Sequence of chain 1.C:
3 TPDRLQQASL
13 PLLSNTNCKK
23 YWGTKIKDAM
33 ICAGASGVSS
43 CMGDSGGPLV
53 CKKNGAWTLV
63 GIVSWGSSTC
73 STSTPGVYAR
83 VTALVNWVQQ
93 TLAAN

Binding-site contacts:
Ligand atom CB contacts residue PRO2 of chain 1.E at 1.3 Å (hydrophobic).
Ligand atom CD1 contacts residue TYR5 of chain 1.E at 0.2 Å (hydrophobic).
Ligand atom CA contacts residue VAL4 of chain 1.E at 1.2 Å (hydrophobic).
Ligand atom C contacts residue PRO2 of chain 1.E at 1.5 Å (hydrophobic).
Ligand atom O contacts residue TYR5 of chain 1.E at 1.4 Å (h-bond).
Ligand atom CG contacts residue VAL4 of chain 1.E at 1.2 Å (hydrophobic).
Ligand atom C contacts residue GLY3 of chain 1.E at 1.2 Å.
Ligand atom N contacts residue VAL4 of chain 1.E at 2.0 Å.
Ligand atom C contacts residue VAL4 of chain 1.E at 0.5 Å (hydrophobic).
Ligand atom CA contacts residue GLY3 of chain 1.E at 1.2 Å.
Ligand atom CA contacts residue TYR5 of chain 1.E at 0.8 Å (hydrophobic).
Ligand atom CZ3 contacts residue TYR5 of chain 1.E at 1.9 Å (hydrophobic).
Ligand atom O contacts residue GLY3 of chain 1.E at 1.0 Å (h-bond).
Ligand atom CE2 contacts residue TYR5 of chain 1.E at 0.2 Å (hydrophobic).
Ligand atom CD2 contacts residue TYR5 of chain 1.E at 0.7 Å (hydrophobic).
Ligand atom C contacts residue VAL4 of chain 1.E at 0.8 Å (hydrophobic).
Ligand atom CD contacts residue VAL4 of chain 1.E at 1.2 Å (hydrophobic).
Ligand atom C contacts residue SER47 of chain 1.C at 1.6 Å.
Ligand atom O contacts residue VAL4 of chain 1.E at 1.0 Å (h-bond).
Ligand atom CA contacts residue VAL4 of chain 1.E at 1.2 Å (hydrophobic).
Ligand atom CB contacts residue TYR5 of chain 1.E at 0.7 Å (hydrophobic).
Ligand atom CE3 contacts residue TYR5 of chain 1.E at 1.3 Å (hydrophobic).
Ligand atom N contacts residue GLY3 of chain 1.E at 0.6 Å.
Ligand atom C contacts residue GLY3 of chain 1.E at 1.1 Å.
Ligand atom O contacts residue TYR5 of chain 1.E at 1.8 Å (h-bond).
Ligand atom N contacts residue TYR5 of chain 1.E at 0.6 Å (h-bond).
Ligand atom O contacts residue PRO2 of chain 1.E at 1.8 Å (h-bond).
Ligand atom CA contacts residue PRO2 of chain 1.E at 0.2 Å (hydrophobic).
Ligand atom CB contacts residue GLY3 of chain 1.E at 1.9 Å.
Ligand atom CA contacts residue GLY3 of chain 1.E at 1.4 Å.
Ligand atom C contacts residue TYR5 of chain 1.E at 1.3 Å (hydrophobic).
Ligand atom CB contacts residue VAL4 of chain 1.E at 0.6 Å (hydrophobic).
Ligand atom NE1 contacts residue TYR5 of chain 1.E at 0.2 Å.
Ligand atom N contacts residue PRO2 of chain 1.E at 1.1 Å (h-bond).
Ligand atom N contacts residue VAL4 of chain 1.E at 0.6 Å.
Ligand atom OG contacts residue PRO2 of chain 1.E at 1.4 Å.
Ligand atom CZ2 contacts residue TYR5 of chain 1.E at 0.7 Å (hydrophobic).
Ligand atom CG contacts residue TYR5 of chain 1.E at 0.4 Å (hydrophobic).
Ligand atom O contacts residue VAL4 of chain 1.E at 1.7 Å (h-bond).
Ligand atom C contacts residue TYR5 of chain 1.E at 0.8 Å (hydrophobic).

Sequence of chain 1.E:
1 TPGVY

Sequence of chain 1.B:
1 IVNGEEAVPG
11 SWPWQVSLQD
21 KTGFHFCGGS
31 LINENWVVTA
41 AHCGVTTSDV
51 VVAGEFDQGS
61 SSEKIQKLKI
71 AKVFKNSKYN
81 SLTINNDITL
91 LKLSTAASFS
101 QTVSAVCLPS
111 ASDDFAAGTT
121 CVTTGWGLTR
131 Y

A protein and the small-molecule ligand that binds it are described below.
Small molecule (SMILES): N[C@@H](CO)C(=O)N[C@@H](CC1=CN=C2CC=CC=C12)C(=O)N1CCC[C@H]1C(=O)N[C@H](C=O)CC1=c2ccccc2=NC1